Binding-site contacts:
Ligand atom O3P contacts residue SER74 of chain 4.A at 3.9 Å.
Ligand atom CB contacts residue GLN186 of chain 4.A at 3.5 Å.
Ligand atom O1P contacts residue ARG125 of chain 4.A at 3.4 Å (salt-bridge).
Ligand atom N contacts residue GLN186 of chain 4.A at 2.8 Å (h-bond).
Ligand atom P contacts residue ARG125 of chain 4.A at 3.7 Å.
Ligand atom CA contacts residue GLN186 of chain 4.A at 3.6 Å.
Ligand atom O contacts residue GLN186 of chain 4.A at 3.0 Å (h-bond).
Ligand atom CB contacts residue ASP249 of chain 4.A at 3.7 Å.
Ligand atom NE contacts residue LEU292 of chain 4.A at 2.8 Å (h-bond).
Ligand atom O contacts residue MET147 of chain 4.A at 3.9 Å.
Ligand atom O1 contacts residue HIS152 of chain 4.A at 2.8 Å (h-bond).
Ligand atom C1P contacts residue ARG76 of chain 4.A at 3.4 Å.
Ligand atom CA contacts residue ASP249 of chain 4.A at 3.5 Å.
Ligand atom CB contacts residue MET147 of chain 4.A at 3.7 Å (hydrophobic).
Ligand atom P contacts residue THR75 of chain 4.A at 3.8 Å.
Ligand atom C1 contacts residue ARG125 of chain 4.A at 3.7 Å.
Ligand atom O2P contacts residue ARG76 of chain 4.A at 2.8 Å (salt-bridge).
Ligand atom O1P contacts residue ARG76 of chain 4.A at 3.5 Å (salt-bridge).
Ligand atom C1 contacts residue ARG319 of chain 4.A at 3.8 Å.
Ligand atom CD contacts residue CYS291 of chain 4.A at 3.8 Å (hydrophobic).
Ligand atom P contacts residue SER74 of chain 4.A at 3.8 Å.
Ligand atom CD contacts residue HIS152 of chain 4.A at 3.8 Å.
Ligand atom P contacts residue ARG76 of chain 4.A at 3.8 Å.
Ligand atom N contacts residue THR185 of chain 4.A at 3.7 Å.
Ligand atom C1 contacts residue LEU292 of chain 4.A at 3.6 Å (hydrophobic).
Ligand atom O1 contacts residue THR77 of chain 4.A at 3.3 Å (h-bond).
Ligand atom CB contacts residue VAL187 of chain 4.A at 3.7 Å (hydrophobic).
Ligand atom O1 contacts residue ARG125 of chain 4.A at 2.8 Å (salt-bridge).
Ligand atom CD contacts residue LEU292 of chain 4.A at 3.8 Å (hydrophobic).
Ligand atom O1P contacts residue THR77 of chain 4.A at 2.7 Å (h-bond).
Ligand atom C1 contacts residue HIS152 of chain 4.A at 3.8 Å.
Ligand atom O1P contacts residue THR75 of chain 4.A at 3.8 Å.
Ligand atom C1P contacts residue ARG319 of chain 4.A at 3.9 Å.
Ligand atom O3P contacts residue ARG125 of chain 4.A at 2.8 Å (salt-bridge).
Ligand atom C1P contacts residue LEU292 of chain 4.A at 3.4 Å (hydrophobic).
Ligand atom O2P contacts residue THR75 of chain 4.A at 2.9 Å (h-bond).
Ligand atom O1P contacts residue SER74 of chain 4.A at 2.6 Å (h-bond).
Ligand atom N contacts residue ASP249 of chain 4.A at 2.7 Å (salt-bridge).
Ligand atom O1 contacts residue ARG319 of chain 4.A at 3.3 Å (salt-bridge).
Ligand atom CD contacts residue MET147 of chain 4.A at 3.7 Å (hydrophobic).

Sequence of chain 4.A:
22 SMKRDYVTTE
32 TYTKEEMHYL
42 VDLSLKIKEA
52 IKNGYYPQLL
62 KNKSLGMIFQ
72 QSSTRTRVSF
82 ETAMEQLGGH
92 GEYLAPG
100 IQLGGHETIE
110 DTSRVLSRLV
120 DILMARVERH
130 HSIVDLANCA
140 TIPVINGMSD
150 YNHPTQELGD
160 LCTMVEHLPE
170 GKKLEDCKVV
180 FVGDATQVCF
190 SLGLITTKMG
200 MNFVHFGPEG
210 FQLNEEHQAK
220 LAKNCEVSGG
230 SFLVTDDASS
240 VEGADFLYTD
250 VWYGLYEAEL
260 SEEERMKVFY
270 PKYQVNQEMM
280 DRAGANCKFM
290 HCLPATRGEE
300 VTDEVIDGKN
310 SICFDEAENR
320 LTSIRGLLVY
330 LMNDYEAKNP

This protein binds this small molecule.
Small molecule (SMILES): N[C@@H](CCCNC(=O)CP(=O)(O)O)C(=O)O